Binding-site contacts:
Ligand atom O3P contacts residue PRO433 of chain 1.H at 3.5 Å.
Ligand atom O4P contacts residue THR348 of chain 1.H at 2.5 Å (h-bond).
Ligand atom O1 contacts residue GLY434 of chain 1.H at 3.8 Å.
Ligand atom C6 contacts residue LEU347 of chain 1.H at 3.6 Å (hydrophobic).
Ligand atom P1 contacts residue ARG405 of chain 1.H at 3.7 Å.
Ligand atom O1P contacts residue ARG405 of chain 1.H at 3.0 Å (salt-bridge).
Ligand atom O4 contacts residue THR438 of chain 1.H at 3.6 Å (h-bond).
Ligand atom O4 contacts residue GLY436 of chain 1.H at 3.8 Å.
Ligand atom O4 contacts residue TYR437 of chain 1.H at 2.9 Å (h-bond).
Ligand atom C5 contacts residue GLY434 of chain 1.H at 3.5 Å.
Ligand atom P2 contacts residue THR348 of chain 1.H at 3.5 Å.
Ligand atom O6 contacts residue THR348 of chain 1.H at 3.6 Å.
Ligand atom O2P contacts residue ARG405 of chain 1.H at 2.7 Å (salt-bridge).
Ligand atom O6P contacts residue SER435 of chain 1.H at 3.0 Å (h-bond).
Ligand atom P2 contacts residue THR349 of chain 1.H at 3.7 Å.
Ligand atom O5P contacts residue GLY436 of chain 1.H at 2.9 Å (h-bond).
Ligand atom O5P contacts residue SER353 of chain 1.H at 3.6 Å (h-bond).
Ligand atom O4P contacts residue SER353 of chain 1.H at 2.5 Å (h-bond).
Ligand atom O3 contacts residue GLY430 of chain 1.H at 3.2 Å.
Ligand atom O3P contacts residue GLY434 of chain 1.H at 2.8 Å (h-bond).
Ligand atom O5P contacts residue SER435 of chain 1.H at 3.4 Å (h-bond).
Ligand atom C6 contacts residue SER353 of chain 1.H at 3.7 Å.
Ligand atom O3 contacts residue TRP398 of chain 1.H at 3.7 Å.
Ligand atom O3 contacts residue ARG432 of chain 1.H at 2.7 Å (salt-bridge).
Ligand atom O2 contacts residue LEU347 of chain 1.H at 3.4 Å.
Ligand atom O6P contacts residue THR349 of chain 1.H at 3.2 Å (h-bond).
Ligand atom C3 contacts residue GLY434 of chain 1.H at 3.4 Å.
Ligand atom C4 contacts residue GLY434 of chain 1.H at 3.3 Å.
Ligand atom O4 contacts residue GLY434 of chain 1.H at 2.5 Å (h-bond).
Ligand atom O4P contacts residue ARG352 of chain 1.H at 3.8 Å.
Ligand atom C3 contacts residue ARG432 of chain 1.H at 3.3 Å.
Ligand atom P2 contacts residue SER435 of chain 1.H at 3.6 Å.
Ligand atom O2 contacts residue GLY430 of chain 1.H at 3.5 Å (h-bond).
Ligand atom O6 contacts residue THR349 of chain 1.H at 3.2 Å (h-bond).
Ligand atom O6P contacts residue THR348 of chain 1.H at 3.6 Å (h-bond).
Ligand atom O6P contacts residue THR350 of chain 1.H at 2.7 Å (h-bond).
Ligand atom C6 contacts residue THR438 of chain 1.H at 3.5 Å.
Ligand atom O5 contacts residue LEU347 of chain 1.H at 3.7 Å.
Ligand atom P2 contacts residue SER353 of chain 1.H at 3.5 Å.
Ligand atom O1P contacts residue TRP398 of chain 1.H at 2.7 Å (h-bond).

The small molecule below binds the protein below.
Small molecule (SMILES): O=P(O)(O)OC[C@H]1O[C@](O)(COP(=O)(O)O)[C@@H](O)[C@@H]1O

Sequence of chain 1.H:
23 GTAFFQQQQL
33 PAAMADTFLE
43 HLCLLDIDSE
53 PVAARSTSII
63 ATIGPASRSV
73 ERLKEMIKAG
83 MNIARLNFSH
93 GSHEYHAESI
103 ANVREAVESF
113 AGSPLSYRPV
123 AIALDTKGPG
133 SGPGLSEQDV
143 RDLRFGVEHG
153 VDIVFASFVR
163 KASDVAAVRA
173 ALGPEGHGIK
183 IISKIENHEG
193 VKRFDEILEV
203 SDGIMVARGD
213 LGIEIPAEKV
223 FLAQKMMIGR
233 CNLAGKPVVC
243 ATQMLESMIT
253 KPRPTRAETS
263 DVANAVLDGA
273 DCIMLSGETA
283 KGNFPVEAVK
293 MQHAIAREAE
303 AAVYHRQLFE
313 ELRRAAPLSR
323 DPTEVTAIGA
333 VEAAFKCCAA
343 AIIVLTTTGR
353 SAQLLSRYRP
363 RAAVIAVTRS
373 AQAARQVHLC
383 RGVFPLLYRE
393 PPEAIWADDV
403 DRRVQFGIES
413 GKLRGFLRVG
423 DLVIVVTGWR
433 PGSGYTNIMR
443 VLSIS